This small molecule binds to this protein.
Small molecule (SMILES): O=C1N[C@@H](Cc2ccc(O)cc2)C(=O)N[C@H]1Cc1ccccc1

Sequence of chain 1.A:
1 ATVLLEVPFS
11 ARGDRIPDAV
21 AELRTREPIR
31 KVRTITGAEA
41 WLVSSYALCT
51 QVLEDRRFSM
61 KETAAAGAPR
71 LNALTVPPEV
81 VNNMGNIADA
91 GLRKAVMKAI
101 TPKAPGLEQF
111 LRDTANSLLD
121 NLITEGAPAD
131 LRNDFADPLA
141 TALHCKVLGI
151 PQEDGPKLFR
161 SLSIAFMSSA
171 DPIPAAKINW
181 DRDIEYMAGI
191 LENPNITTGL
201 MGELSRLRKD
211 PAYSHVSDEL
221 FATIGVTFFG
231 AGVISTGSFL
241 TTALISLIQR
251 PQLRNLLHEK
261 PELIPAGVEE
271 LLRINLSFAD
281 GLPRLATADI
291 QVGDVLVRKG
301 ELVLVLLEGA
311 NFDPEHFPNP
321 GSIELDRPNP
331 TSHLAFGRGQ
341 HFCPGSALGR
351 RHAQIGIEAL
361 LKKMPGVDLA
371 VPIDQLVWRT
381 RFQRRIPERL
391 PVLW

Binding-site contacts:
Ligand atom CE2 contacts residue GLN383 of chain 1.A at 4.0 Å.
Ligand atom OA contacts residue VAL81 of chain 1.A at 3.5 Å.
Ligand atom NA contacts residue VAL80 of chain 1.A at 4.1 Å.
Ligand atom CE4 contacts residue PHE166 of chain 1.A at 3.8 Å (hydrophobic).
Ligand atom CE3 contacts residue PHE166 of chain 1.A at 3.8 Å (hydrophobic).
Ligand atom NB contacts residue VAL80 of chain 1.A at 3.7 Å.
Ligand atom CE1 contacts residue ALA231 of chain 1.A at 4.1 Å (hydrophobic).
Ligand atom CD3 contacts residue PHE166 of chain 1.A at 3.9 Å (hydrophobic).
Ligand atom OB contacts residue ASN83 of chain 1.A at 2.9 Å (h-bond).
Ligand atom CD1 contacts residue HEM1 of chain 1.F at 3.7 Å.
Ligand atom CA contacts residue VAL80 of chain 1.A at 3.6 Å (hydrophobic).
Ligand atom CE1 contacts residue HEM1 of chain 1.F at 3.9 Å.
Ligand atom NA contacts residue ASN83 of chain 1.A at 4.0 Å.
Ligand atom NA contacts residue HEM1 of chain 1.F at 4.0 Å.
Ligand atom CAA contacts residue VAL80 of chain 1.A at 4.0 Å (hydrophobic).
Ligand atom CZA contacts residue ARG384 of chain 1.A at 4.2 Å.
Ligand atom CE2 contacts residue PHE166 of chain 1.A at 4.0 Å (hydrophobic).
Ligand atom CGB contacts residue PHE166 of chain 1.A at 4.0 Å (hydrophobic).
Ligand atom CD4 contacts residue VAL76 of chain 1.A at 4.1 Å (hydrophobic).
Ligand atom CZB contacts residue PHE166 of chain 1.A at 3.7 Å (hydrophobic).
Ligand atom OHB contacts residue PHE166 of chain 1.A at 4.2 Å.
Ligand atom CAA contacts residue VAL81 of chain 1.A at 3.7 Å (hydrophobic).
Ligand atom CB contacts residue VAL80 of chain 1.A at 4.2 Å (hydrophobic).
Ligand atom CB contacts residue ASN83 of chain 1.A at 3.7 Å.
Ligand atom OB contacts residue THR227 of chain 1.A at 4.1 Å.
Ligand atom CZA contacts residue PHE166 of chain 1.A at 4.1 Å (hydrophobic).
Ligand atom CAB contacts residue THR227 of chain 1.A at 4.2 Å.
Ligand atom CZB contacts residue VAL76 of chain 1.A at 3.8 Å (hydrophobic).
Ligand atom CD4 contacts residue PHE166 of chain 1.A at 3.7 Å (hydrophobic).
Ligand atom CD3 contacts residue THR227 of chain 1.A at 3.6 Å.
Ligand atom OA contacts residue VAL80 of chain 1.A at 3.9 Å.
Ligand atom OB contacts residue HEM1 of chain 1.F at 3.5 Å.
Ligand atom CZA contacts residue ALA231 of chain 1.A at 4.2 Å (hydrophobic).
Ligand atom CE3 contacts residue THR227 of chain 1.A at 4.0 Å.
Ligand atom OHB contacts residue VAL76 of chain 1.A at 4.0 Å.
Ligand atom CBB contacts residue ALA231 of chain 1.A at 4.1 Å (hydrophobic).
Ligand atom CE4 contacts residue VAL76 of chain 1.A at 3.5 Å (hydrophobic).
Ligand atom OHB contacts residue ALA165 of chain 1.A at 3.4 Å.
Ligand atom OA contacts residue VAL76 of chain 1.A at 4.2 Å.
Ligand atom CA contacts residue VAL81 of chain 1.A at 4.0 Å (hydrophobic).